A protein and the small-molecule ligand that binds it are described below.
Small molecule (SMILES): CC(=O)N[C@@H]1[C@@H](O)[C@H](O)[C@@H](CO)O[C@H]1O

Sequence of chain 1.A:
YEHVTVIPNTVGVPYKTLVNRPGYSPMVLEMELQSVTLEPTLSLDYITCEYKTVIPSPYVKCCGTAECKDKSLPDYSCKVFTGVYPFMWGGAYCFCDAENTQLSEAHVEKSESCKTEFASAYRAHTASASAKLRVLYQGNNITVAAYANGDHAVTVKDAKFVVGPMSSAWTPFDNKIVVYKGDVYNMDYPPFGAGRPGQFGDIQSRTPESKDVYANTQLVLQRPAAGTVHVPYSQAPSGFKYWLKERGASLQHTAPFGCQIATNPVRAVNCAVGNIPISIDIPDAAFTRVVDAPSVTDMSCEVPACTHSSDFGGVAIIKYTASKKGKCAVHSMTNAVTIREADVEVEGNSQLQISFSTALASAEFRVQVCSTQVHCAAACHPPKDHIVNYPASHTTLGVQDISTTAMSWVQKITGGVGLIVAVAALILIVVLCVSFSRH

Binding-site contacts:
Ligand atom C3 contacts residue ASN259 of chain 1.D at 3.8 Å.
Ligand atom O7 contacts residue LYS181 of chain 1.A at 3.8 Å.
Ligand atom O5 contacts residue ASN259 of chain 1.D at 2.4 Å (h-bond).
Ligand atom C8 contacts residue ASN259 of chain 1.D at 4.4 Å.
Ligand atom C5 contacts residue ASN259 of chain 1.D at 3.7 Å.
Ligand atom C6 contacts residue LYS115 of chain 1.A at 4.4 Å.
Ligand atom O4 contacts residue LYS115 of chain 1.A at 3.8 Å.
Ligand atom N2 contacts residue ASN259 of chain 1.D at 2.8 Å (h-bond).
Ligand atom C7 contacts residue ASN259 of chain 1.D at 3.3 Å.
Ligand atom O7 contacts residue ASN259 of chain 1.D at 3.5 Å.
Ligand atom C1 contacts residue ASN259 of chain 1.D at 1.4 Å.
Ligand atom C2 contacts residue ASN259 of chain 1.D at 2.5 Å.
Ligand atom O6 contacts residue THR116 of chain 1.A at 4.0 Å.
Ligand atom O5 contacts residue THR116 of chain 1.A at 4.5 Å.
Ligand atom C4 contacts residue ASN259 of chain 1.D at 4.3 Å.
Ligand atom C6 contacts residue THR116 of chain 1.A at 3.8 Å.
Ligand atom C4 contacts residue LYS115 of chain 1.A at 4.0 Å.

Sequence of chain 1.D:
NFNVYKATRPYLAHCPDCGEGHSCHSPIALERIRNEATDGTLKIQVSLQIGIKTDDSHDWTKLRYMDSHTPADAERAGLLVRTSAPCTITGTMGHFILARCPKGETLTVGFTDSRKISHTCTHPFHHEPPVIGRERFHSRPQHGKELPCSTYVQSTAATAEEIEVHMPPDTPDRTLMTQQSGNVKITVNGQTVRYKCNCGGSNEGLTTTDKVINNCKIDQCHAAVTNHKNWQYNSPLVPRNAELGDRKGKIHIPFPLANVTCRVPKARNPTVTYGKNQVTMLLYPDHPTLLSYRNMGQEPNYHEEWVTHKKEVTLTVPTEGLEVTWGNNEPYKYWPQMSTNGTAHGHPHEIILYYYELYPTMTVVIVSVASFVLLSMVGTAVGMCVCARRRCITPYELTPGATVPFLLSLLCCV